Sequence of chain 1.F:
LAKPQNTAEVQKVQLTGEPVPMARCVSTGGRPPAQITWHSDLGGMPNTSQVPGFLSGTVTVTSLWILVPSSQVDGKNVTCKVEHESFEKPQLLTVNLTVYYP

The small molecule below binds the protein below.
Small molecule (SMILES): CC(=O)N[C@H]1[C@H](O[C@H]2[C@H](O)[C@@H](NC(C)=O)CO[C@@H]2CO)O[C@H](CO)[C@@H](O)[C@@H]1O

Binding-site contacts:
Ligand atom C2 contacts residue ASN47 of chain 1.F at 2.6 Å.
Ligand atom C4 contacts residue ASN47 of chain 1.F at 4.2 Å.
Ligand atom O5 contacts residue ASN47 of chain 1.F at 2.2 Å (h-bond).
Ligand atom C5 contacts residue ASN47 of chain 1.F at 3.4 Å.
Ligand atom C7 contacts residue ASN47 of chain 1.F at 3.8 Å.
Ligand atom O7 contacts residue ASN47 of chain 1.F at 3.9 Å.
Ligand atom C6 contacts residue ASN47 of chain 1.F at 4.0 Å.
Ligand atom C3 contacts residue ASN47 of chain 1.F at 3.9 Å.
Ligand atom N2 contacts residue ASN47 of chain 1.F at 3.2 Å (h-bond).
Ligand atom C1 contacts residue ASN47 of chain 1.F at 1.4 Å.